Sequence of chain 1.A:
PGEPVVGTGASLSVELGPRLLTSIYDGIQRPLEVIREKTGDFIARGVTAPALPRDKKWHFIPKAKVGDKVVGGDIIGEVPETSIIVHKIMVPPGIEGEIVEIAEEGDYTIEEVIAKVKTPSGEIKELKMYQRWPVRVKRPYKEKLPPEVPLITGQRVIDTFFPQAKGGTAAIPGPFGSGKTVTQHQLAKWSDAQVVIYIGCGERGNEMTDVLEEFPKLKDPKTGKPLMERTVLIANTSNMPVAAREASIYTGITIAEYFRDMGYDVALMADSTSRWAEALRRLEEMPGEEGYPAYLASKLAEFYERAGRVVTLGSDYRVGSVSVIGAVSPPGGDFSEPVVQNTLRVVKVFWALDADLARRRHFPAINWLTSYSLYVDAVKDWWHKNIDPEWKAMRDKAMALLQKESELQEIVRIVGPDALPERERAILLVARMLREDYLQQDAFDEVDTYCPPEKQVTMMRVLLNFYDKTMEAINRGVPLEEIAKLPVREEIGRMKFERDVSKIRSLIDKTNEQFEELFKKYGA

The small molecule below binds the protein below.
Small molecule (SMILES): Nc1ncnc2c1ncn2[C@@H]1O[C@H](CO[P](=O)(O)O[P](=O)(O)NP(=O)(O)O)[C@@H](O)[C@H]1O

Binding-site contacts:
Ligand atom C3' contacts residue ALA429 of chain 1.A at 3.0 Å (hydrophobic).
Ligand atom O3' contacts residue LEU417 of chain 1.A at 3.0 Å.
Ligand atom C2' contacts residue THR243 of chain 1.A at 2.9 Å.
Ligand atom C4' contacts residue THR241 of chain 1.A at 2.8 Å.
Ligand atom C6 contacts residue GLN505 of chain 1.A at 3.1 Å.
Ligand atom O2A contacts residue LYS240 of chain 1.A at 3.1 Å.
Ligand atom O5' contacts residue THR241 of chain 1.A at 2.7 Å.
Ligand atom O3G contacts residue LYS240 of chain 1.A at 3.2 Å.
Ligand atom N6 contacts residue ASP506 of chain 1.A at 3.1 Å.
Ligand atom O1A contacts residue ASP418 of chain 1.A at 2.7 Å (salt-bridge).
Ligand atom C5' contacts residue LYS240 of chain 1.A at 3.0 Å.
Ligand atom PG contacts residue SER238 of chain 1.A at 3.1 Å.
Ligand atom O1A contacts residue ALA429 of chain 1.A at 3.3 Å.
Ligand atom N1 contacts residue GLN505 of chain 1.A at 2.9 Å (h-bond).
Ligand atom O2' contacts residue ALA429 of chain 1.A at 3.0 Å (h-bond).
Ligand atom O3' contacts residue THR243 of chain 1.A at 3.0 Å.
Ligand atom O1G contacts residue SER238 of chain 1.A at 3.0 Å (h-bond).
Ligand atom C2 contacts residue PRO428 of chain 1.A at 3.0 Å (hydrophobic).
Ligand atom O4' contacts residue PHE427 of chain 1.A at 3.1 Å.
Ligand atom O1B contacts residue LEU417 of chain 1.A at 3.3 Å (h-bond).
Ligand atom O3G contacts residue THR241 of chain 1.A at 2.8 Å.
Ligand atom C4' contacts residue LYS240 of chain 1.A at 3.3 Å.
Ligand atom O1A contacts residue ALA419 of chain 1.A at 3.3 Å (h-bond).
Ligand atom O4' contacts residue LYS240 of chain 1.A at 3.1 Å (salt-bridge).
Ligand atom O2' contacts residue PRO428 of chain 1.A at 2.3 Å.
Ligand atom C4 contacts residue VAL242 of chain 1.A at 3.1 Å (hydrophobic).
Ligand atom C5' contacts residue ALA429 of chain 1.A at 3.1 Å (hydrophobic).
Ligand atom N6 contacts residue GLN505 of chain 1.A at 2.9 Å (h-bond).
Ligand atom N1 contacts residue ALA507 of chain 1.A at 3.0 Å (h-bond).
Ligand atom N9 contacts residue VAL242 of chain 1.A at 3.2 Å.
Ligand atom N6 contacts residue ALA507 of chain 1.A at 2.5 Å (h-bond).
Ligand atom O3G contacts residue SER238 of chain 1.A at 2.5 Å (h-bond).
Ligand atom O2A contacts residue ALA422 of chain 1.A at 3.1 Å.
Ligand atom O1B contacts residue ALA419 of chain 1.A at 3.2 Å (h-bond).
Ligand atom C6 contacts residue ALA507 of chain 1.A at 3.0 Å (hydrophobic).
Ligand atom O4' contacts residue THR241 of chain 1.A at 2.8 Å.
Ligand atom C1' contacts residue VAL242 of chain 1.A at 2.8 Å (hydrophobic).
Ligand atom C8 contacts residue PHE427 of chain 1.A at 3.1 Å (hydrophobic).
Ligand atom N9 contacts residue PHE427 of chain 1.A at 3.4 Å.
Ligand atom C1' contacts residue THR241 of chain 1.A at 3.2 Å.